Sequence of chain 1.B:
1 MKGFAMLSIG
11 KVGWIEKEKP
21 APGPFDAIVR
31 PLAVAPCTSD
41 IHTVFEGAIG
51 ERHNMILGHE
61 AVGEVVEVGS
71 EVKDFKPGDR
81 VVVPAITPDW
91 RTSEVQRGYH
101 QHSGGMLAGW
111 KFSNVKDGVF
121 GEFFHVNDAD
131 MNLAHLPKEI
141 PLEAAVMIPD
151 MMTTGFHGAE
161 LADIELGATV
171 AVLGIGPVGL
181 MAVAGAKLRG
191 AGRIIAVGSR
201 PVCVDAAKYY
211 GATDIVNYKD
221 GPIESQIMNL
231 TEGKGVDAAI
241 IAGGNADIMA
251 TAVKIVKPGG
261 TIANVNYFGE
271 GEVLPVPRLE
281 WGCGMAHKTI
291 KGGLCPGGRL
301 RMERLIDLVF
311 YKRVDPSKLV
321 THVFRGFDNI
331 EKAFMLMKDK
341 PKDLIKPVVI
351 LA

Binding-site contacts:
Ligand atom C4 contacts residue MET285 of chain 1.B at 4.0 Å (hydrophobic).
Ligand atom C1 contacts residue ASP150 of chain 1.A at 4.1 Å.
Ligand atom OH contacts residue CYS37 of chain 1.A at 4.5 Å.
Ligand atom OH contacts residue HIS59 of chain 1.A at 3.9 Å.
Ligand atom OH contacts residue ASP150 of chain 1.A at 3.4 Å (salt-bridge).
Ligand atom C2 contacts residue ASP150 of chain 1.A at 4.1 Å.
Ligand atom C2 contacts residue HIS59 of chain 1.A at 4.4 Å.
Ligand atom C1 contacts residue LEU294 of chain 1.A at 4.3 Å (hydrophobic).
Ligand atom C1 contacts residue HIS59 of chain 1.A at 4.0 Å.
Ligand atom C4 contacts residue SER39 of chain 1.A at 4.4 Å.
Ligand atom C4 contacts residue TYR267 of chain 1.A at 4.0 Å (hydrophobic).
Ligand atom C2 contacts residue LEU294 of chain 1.A at 4.2 Å (hydrophobic).
Ligand atom C3 contacts residue SER39 of chain 1.A at 4.2 Å.
Ligand atom C1 contacts residue ILE86 of chain 1.A at 4.2 Å (hydrophobic).
Ligand atom C1 contacts residue TRP110 of chain 1.A at 3.8 Å (hydrophobic).
Ligand atom C3 contacts residue TRP110 of chain 1.A at 4.0 Å (hydrophobic).
Ligand atom C1 contacts residue ALA85 of chain 1.A at 4.5 Å (hydrophobic).
Ligand atom OH contacts residue SER39 of chain 1.A at 4.2 Å.

The small molecule below binds the protein below.
Small molecule (SMILES): CC[C@H](C)O

Sequence of chain 1.A:
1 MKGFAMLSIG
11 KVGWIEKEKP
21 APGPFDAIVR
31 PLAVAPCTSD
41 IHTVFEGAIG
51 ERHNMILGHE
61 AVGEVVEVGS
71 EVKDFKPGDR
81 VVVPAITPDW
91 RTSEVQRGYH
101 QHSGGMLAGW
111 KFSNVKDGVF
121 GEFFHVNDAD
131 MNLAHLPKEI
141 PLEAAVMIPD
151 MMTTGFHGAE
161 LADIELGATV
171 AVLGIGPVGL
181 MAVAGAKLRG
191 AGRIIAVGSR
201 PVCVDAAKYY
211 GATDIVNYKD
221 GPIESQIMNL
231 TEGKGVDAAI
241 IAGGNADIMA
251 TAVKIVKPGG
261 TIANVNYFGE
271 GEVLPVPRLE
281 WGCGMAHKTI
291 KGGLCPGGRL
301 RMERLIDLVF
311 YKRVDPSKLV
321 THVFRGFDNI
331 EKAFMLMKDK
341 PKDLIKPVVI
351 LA